Sequence of chain 82.A:
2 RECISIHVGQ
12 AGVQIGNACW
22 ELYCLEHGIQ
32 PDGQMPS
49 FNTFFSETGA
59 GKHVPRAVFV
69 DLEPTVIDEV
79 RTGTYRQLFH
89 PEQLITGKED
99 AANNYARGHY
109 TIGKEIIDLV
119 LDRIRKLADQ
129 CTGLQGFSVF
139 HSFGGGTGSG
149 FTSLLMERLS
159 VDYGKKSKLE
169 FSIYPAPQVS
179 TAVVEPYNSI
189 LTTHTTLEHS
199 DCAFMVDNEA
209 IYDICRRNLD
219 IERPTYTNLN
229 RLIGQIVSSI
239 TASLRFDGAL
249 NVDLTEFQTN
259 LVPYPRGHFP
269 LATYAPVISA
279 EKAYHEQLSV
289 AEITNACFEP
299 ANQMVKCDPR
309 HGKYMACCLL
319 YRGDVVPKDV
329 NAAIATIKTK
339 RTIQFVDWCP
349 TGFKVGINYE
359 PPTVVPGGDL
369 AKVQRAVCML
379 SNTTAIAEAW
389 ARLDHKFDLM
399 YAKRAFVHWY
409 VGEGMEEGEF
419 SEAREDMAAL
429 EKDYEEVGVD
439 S

A small-molecule ligand and the protein it binds are described below.
Small molecule (SMILES): Nc1nc2c(ncn2[C@@H]2O[C@H](CO[P](=O)(O)C[P](=O)(O)OP(=O)(O)O)[C@@H](O)[C@H]2O)c(=O)[nH]1

Sequence of chain 81.B:
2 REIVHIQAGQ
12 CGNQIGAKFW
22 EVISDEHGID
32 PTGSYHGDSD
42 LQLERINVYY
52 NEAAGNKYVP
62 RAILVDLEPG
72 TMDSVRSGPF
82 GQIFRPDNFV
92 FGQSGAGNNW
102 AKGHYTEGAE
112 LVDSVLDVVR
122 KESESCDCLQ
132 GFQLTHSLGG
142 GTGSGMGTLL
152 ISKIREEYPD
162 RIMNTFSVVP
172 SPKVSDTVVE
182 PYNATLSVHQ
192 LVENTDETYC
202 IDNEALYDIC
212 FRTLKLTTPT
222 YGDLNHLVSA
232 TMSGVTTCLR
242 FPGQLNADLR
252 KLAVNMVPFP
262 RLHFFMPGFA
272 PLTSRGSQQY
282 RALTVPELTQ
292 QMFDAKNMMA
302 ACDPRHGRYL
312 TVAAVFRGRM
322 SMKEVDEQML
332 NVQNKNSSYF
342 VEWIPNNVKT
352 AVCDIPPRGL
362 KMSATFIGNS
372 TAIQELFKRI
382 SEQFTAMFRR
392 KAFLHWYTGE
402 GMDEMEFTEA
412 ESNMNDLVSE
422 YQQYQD

Binding-site contacts:
Ligand atom O4' contacts residue SER138 of chain 81.B at 3.3 Å (h-bond).
Ligand atom C2 contacts residue ASN226 of chain 81.B at 3.6 Å.
Ligand atom O6 contacts residue GLN15 of chain 81.B at 2.5 Å (h-bond).
Ligand atom C6 contacts residue GLN15 of chain 81.B at 3.6 Å.
Ligand atom O3' contacts residue GLU181 of chain 81.B at 3.3 Å (salt-bridge).
Ligand atom O3G contacts residue LYS352 of chain 82.A at 3.2 Å (salt-bridge).
Ligand atom O1B contacts residue MG1 of chain 81.F at 2.4 Å.
Ligand atom PG contacts residue LYS352 of chain 82.A at 3.6 Å.
Ligand atom N1 contacts residue TYR222 of chain 81.B at 3.2 Å.
Ligand atom O2G contacts residue GLY142 of chain 81.B at 3.0 Å (h-bond).
Ligand atom O3G contacts residue MG1 of chain 81.F at 2.5 Å.
Ligand atom N3 contacts residue ASN204 of chain 81.B at 3.0 Å (h-bond).
Ligand atom PG contacts residue GLU254 of chain 82.A at 3.6 Å.
Ligand atom N1 contacts residue ASN226 of chain 81.B at 2.7 Å (h-bond).
Ligand atom O1G contacts residue ALA97 of chain 81.B at 3.0 Å (h-bond).
Ligand atom O2A contacts residue GLN11 of chain 81.B at 3.5 Å (h-bond).
Ligand atom O2G contacts residue ASN99 of chain 81.B at 2.9 Å (h-bond).
Ligand atom O1G contacts residue THR143 of chain 81.B at 3.4 Å.
Ligand atom N2 contacts residue ASN226 of chain 81.B at 2.9 Å (h-bond).
Ligand atom C2 contacts residue ASN204 of chain 81.B at 3.4 Å.
Ligand atom O1A contacts residue GLN11 of chain 81.B at 3.1 Å.
Ligand atom O2A contacts residue CYS12 of chain 81.B at 3.3 Å (h-bond).
Ligand atom O2' contacts residue ASN329 of chain 82.A at 3.2 Å (h-bond).
Ligand atom PB contacts residue THR143 of chain 81.B at 3.3 Å.
Ligand atom O1B contacts residue GLN11 of chain 81.B at 3.2 Å (h-bond).
Ligand atom C6 contacts residue ASN226 of chain 81.B at 3.3 Å.
Ligand atom N2 contacts residue ASN204 of chain 81.B at 2.6 Å (h-bond).
Ligand atom PG contacts residue MG1 of chain 81.F at 3.5 Å.
Ligand atom O3B contacts residue GLY142 of chain 81.B at 3.5 Å (h-bond).
Ligand atom O6 contacts residue ASN226 of chain 81.B at 3.1 Å (h-bond).
Ligand atom O3B contacts residue THR143 of chain 81.B at 3.1 Å (h-bond).
Ligand atom O1G contacts residue GLU254 of chain 82.A at 3.0 Å (salt-bridge).
Ligand atom O2G contacts residue LYS352 of chain 82.A at 3.3 Å (salt-bridge).
Ligand atom O2B contacts residue GLY10 of chain 81.B at 3.2 Å.
Ligand atom O2B contacts residue GLY144 of chain 81.B at 2.7 Å (h-bond).
Ligand atom O2B contacts residue THR143 of chain 81.B at 2.7 Å (h-bond).
Ligand atom PB contacts residue MG1 of chain 81.F at 3.7 Å.
Ligand atom O3G contacts residue GLU254 of chain 82.A at 3.4 Å (salt-bridge).
Ligand atom C2 contacts residue TYR222 of chain 81.B at 3.5 Å (hydrophobic).
Ligand atom C4' contacts residue SER138 of chain 81.B at 3.2 Å.